This small molecule binds to this protein.
Small molecule (SMILES): CC(=O)N[C@@H]1[C@@H](O)[C@H](O)[C@@H](CO)O[C@H]1O

Sequence of chain 1.G:
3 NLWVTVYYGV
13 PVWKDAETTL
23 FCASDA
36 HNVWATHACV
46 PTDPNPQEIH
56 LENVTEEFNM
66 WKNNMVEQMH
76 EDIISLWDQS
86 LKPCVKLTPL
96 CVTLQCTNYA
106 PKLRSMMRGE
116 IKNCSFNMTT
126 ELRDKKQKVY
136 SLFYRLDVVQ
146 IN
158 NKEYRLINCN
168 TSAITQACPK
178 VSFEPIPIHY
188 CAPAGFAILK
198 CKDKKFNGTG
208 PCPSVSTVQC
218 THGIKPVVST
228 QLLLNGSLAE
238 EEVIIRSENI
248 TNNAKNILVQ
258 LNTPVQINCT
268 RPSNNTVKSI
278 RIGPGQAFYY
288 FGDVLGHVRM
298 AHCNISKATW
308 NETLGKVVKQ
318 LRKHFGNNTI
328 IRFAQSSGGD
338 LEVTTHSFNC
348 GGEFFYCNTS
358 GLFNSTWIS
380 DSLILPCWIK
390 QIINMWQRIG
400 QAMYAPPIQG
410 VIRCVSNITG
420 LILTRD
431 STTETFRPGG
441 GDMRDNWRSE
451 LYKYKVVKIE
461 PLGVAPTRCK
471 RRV

Binding-site contacts:
Ligand atom C5 contacts residue THR206 of chain 1.G at 4.3 Å.
Ligand atom O7 contacts residue ASN204 of chain 1.G at 3.8 Å.
Ligand atom C8 contacts residue SER244 of chain 1.G at 3.3 Å.
Ligand atom C1 contacts residue THR206 of chain 1.G at 3.9 Å.
Ligand atom C3 contacts residue THR206 of chain 1.G at 4.3 Å.
Ligand atom O7 contacts residue ILE247 of chain 1.G at 4.3 Å.
Ligand atom C1 contacts residue ASN204 of chain 1.G at 1.4 Å.
Ligand atom C5 contacts residue ASN204 of chain 1.G at 3.6 Å.
Ligand atom C4 contacts residue ASN204 of chain 1.G at 4.1 Å.
Ligand atom C7 contacts residue ASN204 of chain 1.G at 3.5 Å.
Ligand atom C8 contacts residue ASN204 of chain 1.G at 4.5 Å.
Ligand atom C8 contacts residue ILE247 of chain 1.G at 4.0 Å (hydrophobic).
Ligand atom C3 contacts residue ASN204 of chain 1.G at 3.6 Å.
Ligand atom O5 contacts residue ASN204 of chain 1.G at 2.4 Å (h-bond).
Ligand atom N2 contacts residue ASN204 of chain 1.G at 2.7 Å (h-bond).
Ligand atom C2 contacts residue ASN204 of chain 1.G at 2.3 Å.